A small-molecule ligand and the protein it binds are described below.
Small molecule (SMILES): COCCCOc1ccc(C#C[C@@]2(O)CN3CCC2CC3)c(Cc2ccccc2)n1

Binding-site contacts:
Ligand atom CAG contacts residue VAL59 of chain 1.F at 3.6 Å (hydrophobic).
Ligand atom CAK contacts residue ALA166 of chain 1.F at 3.8 Å (hydrophobic).
Ligand atom NAU contacts residue VAL169 of chain 1.F at 4.0 Å.
Ligand atom CAX contacts residue TYR63 of chain 1.F at 3.8 Å (hydrophobic).
Ligand atom CAR contacts residue ASP70 of chain 1.F at 3.9 Å.
Ligand atom CAN contacts residue LEU173 of chain 1.F at 3.7 Å (hydrophobic).
Ligand atom CAZ contacts residue LEU201 of chain 1.F at 3.7 Å (hydrophobic).
Ligand atom CAF contacts residue PHE62 of chain 1.F at 4.0 Å (hydrophobic).
Ligand atom CAL contacts residue MET197 of chain 1.F at 3.8 Å (hydrophobic).
Ligand atom CAI contacts residue PHE44 of chain 1.F at 3.9 Å (hydrophobic).
Ligand atom CAA contacts residue GLY170 of chain 1.F at 3.4 Å.
Ligand atom CAK contacts residue VAL169 of chain 1.F at 3.8 Å (hydrophobic).
Ligand atom OAW contacts residue LEU201 of chain 1.F at 3.5 Å.
Ligand atom CAE contacts residue TYR63 of chain 1.F at 3.7 Å (hydrophobic).
Ligand atom CAA contacts residue PHE177 of chain 1.F at 3.9 Å (hydrophobic).
Ligand atom CAR contacts residue ARG67 of chain 1.F at 3.5 Å.
Ligand atom CAJ contacts residue ALA166 of chain 1.F at 4.0 Å (hydrophobic).
Ligand atom CAS contacts residue PHE44 of chain 1.F at 3.9 Å (hydrophobic).
Ligand atom CAE contacts residue VAL59 of chain 1.F at 3.7 Å (hydrophobic).
Ligand atom OAV contacts residue GLY170 of chain 1.F at 3.4 Å.
Ligand atom CAF contacts residue TYR63 of chain 1.F at 3.6 Å (hydrophobic).
Ligand atom CAY contacts residue VAL169 of chain 1.F at 3.8 Å (hydrophobic).
Ligand atom CAG contacts residue ILE48 of chain 1.F at 4.0 Å (hydrophobic).
Ligand atom CAN contacts residue LEU201 of chain 1.F at 3.7 Å (hydrophobic).
Ligand atom CAZ contacts residue VAL169 of chain 1.F at 3.9 Å (hydrophobic).
Ligand atom CAH contacts residue TYR63 of chain 1.F at 3.9 Å (hydrophobic).
Ligand atom CAF contacts residue LEU66 of chain 1.F at 3.7 Å (hydrophobic).
Ligand atom CAJ contacts residue VAL169 of chain 1.F at 3.7 Å (hydrophobic).
Ligand atom CAE contacts residue LEU173 of chain 1.F at 3.8 Å (hydrophobic).
Ligand atom CAA contacts residue TYR266 of chain 1.F at 3.2 Å (hydrophobic).
Ligand atom CAA contacts residue SER174 of chain 1.F at 3.5 Å.
Ligand atom CAH contacts residue VAL169 of chain 1.F at 3.6 Å (hydrophobic).
Ligand atom CAG contacts residue PHE278 of chain 1.F at 3.7 Å (hydrophobic).
Ligand atom CAO contacts residue TYR63 of chain 1.F at 3.4 Å (hydrophobic).
Ligand atom CBA contacts residue VAL169 of chain 1.F at 3.9 Å (hydrophobic).
Ligand atom CAI contacts residue PHE278 of chain 1.F at 3.8 Å (hydrophobic).
Ligand atom CAG contacts residue TYR63 of chain 1.F at 4.0 Å (hydrophobic).
Ligand atom CAP contacts residue ARG67 of chain 1.F at 3.5 Å.
Ligand atom OAV contacts residue LEU173 of chain 1.F at 3.8 Å.
Ligand atom CAI contacts residue TYR63 of chain 1.F at 3.9 Å (hydrophobic).

Sequence of chain 1.F:
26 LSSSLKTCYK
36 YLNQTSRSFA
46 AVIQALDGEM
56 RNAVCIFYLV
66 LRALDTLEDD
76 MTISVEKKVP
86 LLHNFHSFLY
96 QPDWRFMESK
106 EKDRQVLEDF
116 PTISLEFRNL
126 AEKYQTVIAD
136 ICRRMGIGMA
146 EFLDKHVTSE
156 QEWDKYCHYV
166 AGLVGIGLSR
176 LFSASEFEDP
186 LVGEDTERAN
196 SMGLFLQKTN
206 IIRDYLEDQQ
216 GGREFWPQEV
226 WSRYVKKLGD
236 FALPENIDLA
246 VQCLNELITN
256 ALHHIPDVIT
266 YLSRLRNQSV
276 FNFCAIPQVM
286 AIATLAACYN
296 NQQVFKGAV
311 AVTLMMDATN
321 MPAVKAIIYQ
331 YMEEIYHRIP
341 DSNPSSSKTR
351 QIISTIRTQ